A protein and the small-molecule ligand that binds it are described below.
Small molecule (SMILES): CC(=O)N[C@@H]1[C@@H](O)[C@H](O)[C@@H](CO)O[C@H]1O

Sequence of chain 2.A:
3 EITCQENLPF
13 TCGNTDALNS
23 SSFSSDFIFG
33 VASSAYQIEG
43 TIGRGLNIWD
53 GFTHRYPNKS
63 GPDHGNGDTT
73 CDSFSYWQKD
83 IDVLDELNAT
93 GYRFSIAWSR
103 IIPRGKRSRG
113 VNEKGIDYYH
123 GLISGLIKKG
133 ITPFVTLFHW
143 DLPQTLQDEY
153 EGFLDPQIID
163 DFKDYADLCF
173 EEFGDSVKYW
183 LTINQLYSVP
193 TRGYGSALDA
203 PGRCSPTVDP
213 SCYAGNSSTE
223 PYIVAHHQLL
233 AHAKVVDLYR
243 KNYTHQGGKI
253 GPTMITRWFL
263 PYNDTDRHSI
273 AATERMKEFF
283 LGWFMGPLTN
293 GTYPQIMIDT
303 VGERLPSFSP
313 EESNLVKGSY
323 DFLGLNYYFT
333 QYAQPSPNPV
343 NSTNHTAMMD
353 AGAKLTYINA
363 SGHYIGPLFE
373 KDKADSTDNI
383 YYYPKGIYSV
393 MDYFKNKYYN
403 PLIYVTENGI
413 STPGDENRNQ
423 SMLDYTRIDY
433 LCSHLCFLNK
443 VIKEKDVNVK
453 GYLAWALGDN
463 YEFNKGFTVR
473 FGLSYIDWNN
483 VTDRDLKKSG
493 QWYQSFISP

Binding-site contacts:
Ligand atom C4 contacts residue ASN60 of chain 2.A at 4.2 Å.
Ligand atom O6 contacts residue TYR58 of chain 2.A at 3.7 Å.
Ligand atom C3 contacts residue ASN60 of chain 2.A at 3.8 Å.
Ligand atom C1 contacts residue SO41 of chain 2.U at 4.1 Å.
Ligand atom C7 contacts residue SO41 of chain 2.U at 3.8 Å.
Ligand atom O5 contacts residue ASN60 of chain 2.A at 2.4 Å (h-bond).
Ligand atom C1 contacts residue ASN60 of chain 2.A at 1.5 Å.
Ligand atom N2 contacts residue ASN60 of chain 2.A at 2.9 Å (h-bond).
Ligand atom C5 contacts residue ASN60 of chain 2.A at 3.6 Å.
Ligand atom O4 contacts residue SER213 of chain 2.A at 4.0 Å.
Ligand atom C5 contacts residue SER213 of chain 2.A at 4.3 Å.
Ligand atom C6 contacts residue SER213 of chain 2.A at 4.3 Å.
Ligand atom O7 contacts residue ASN60 of chain 2.A at 4.3 Å.
Ligand atom O7 contacts residue SO41 of chain 2.U at 3.6 Å (h-bond).
Ligand atom C2 contacts residue SO41 of chain 2.U at 4.1 Å.
Ligand atom C7 contacts residue ASN60 of chain 2.A at 3.8 Å.
Ligand atom O6 contacts residue ASN60 of chain 2.A at 4.5 Å.
Ligand atom O6 contacts residue SER213 of chain 2.A at 4.0 Å.
Ligand atom N2 contacts residue SO41 of chain 2.U at 4.0 Å.
Ligand atom C2 contacts residue ASN60 of chain 2.A at 2.6 Å.